Sequence of chain 1.C:
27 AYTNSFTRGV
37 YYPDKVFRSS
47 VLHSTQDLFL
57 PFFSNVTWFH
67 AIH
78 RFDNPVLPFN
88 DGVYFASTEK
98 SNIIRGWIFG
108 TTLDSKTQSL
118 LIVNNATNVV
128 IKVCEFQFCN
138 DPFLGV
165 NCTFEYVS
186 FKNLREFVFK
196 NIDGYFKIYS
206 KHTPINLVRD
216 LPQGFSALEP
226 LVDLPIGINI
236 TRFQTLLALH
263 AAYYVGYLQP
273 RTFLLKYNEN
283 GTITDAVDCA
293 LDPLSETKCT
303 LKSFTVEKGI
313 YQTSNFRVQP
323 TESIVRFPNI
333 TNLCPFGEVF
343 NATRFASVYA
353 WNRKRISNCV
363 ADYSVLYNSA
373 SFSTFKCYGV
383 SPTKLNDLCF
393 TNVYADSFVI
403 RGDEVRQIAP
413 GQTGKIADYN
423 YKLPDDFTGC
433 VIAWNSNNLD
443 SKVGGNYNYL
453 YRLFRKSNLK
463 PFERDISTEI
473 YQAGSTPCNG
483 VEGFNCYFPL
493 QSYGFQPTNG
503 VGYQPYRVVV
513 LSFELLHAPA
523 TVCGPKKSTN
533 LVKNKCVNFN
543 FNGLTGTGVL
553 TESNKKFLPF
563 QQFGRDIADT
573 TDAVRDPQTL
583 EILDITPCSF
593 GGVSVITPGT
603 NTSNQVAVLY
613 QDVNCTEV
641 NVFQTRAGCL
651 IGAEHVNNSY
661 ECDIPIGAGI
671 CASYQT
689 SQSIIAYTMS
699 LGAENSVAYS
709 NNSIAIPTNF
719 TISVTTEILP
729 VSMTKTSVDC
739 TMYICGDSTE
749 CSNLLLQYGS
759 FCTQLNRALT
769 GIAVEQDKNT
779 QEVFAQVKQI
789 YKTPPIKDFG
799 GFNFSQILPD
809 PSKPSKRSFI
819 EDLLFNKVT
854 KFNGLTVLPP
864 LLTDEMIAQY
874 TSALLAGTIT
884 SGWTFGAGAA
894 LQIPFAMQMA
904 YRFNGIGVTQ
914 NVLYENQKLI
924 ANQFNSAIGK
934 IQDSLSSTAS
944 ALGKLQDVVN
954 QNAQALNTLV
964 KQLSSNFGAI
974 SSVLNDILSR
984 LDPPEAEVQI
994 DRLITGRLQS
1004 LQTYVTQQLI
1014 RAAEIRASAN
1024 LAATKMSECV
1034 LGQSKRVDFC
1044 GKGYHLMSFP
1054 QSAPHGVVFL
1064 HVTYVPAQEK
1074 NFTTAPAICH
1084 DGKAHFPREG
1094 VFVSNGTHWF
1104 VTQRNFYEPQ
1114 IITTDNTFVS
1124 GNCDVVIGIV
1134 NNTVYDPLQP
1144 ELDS

Sequence of chain 1.A:
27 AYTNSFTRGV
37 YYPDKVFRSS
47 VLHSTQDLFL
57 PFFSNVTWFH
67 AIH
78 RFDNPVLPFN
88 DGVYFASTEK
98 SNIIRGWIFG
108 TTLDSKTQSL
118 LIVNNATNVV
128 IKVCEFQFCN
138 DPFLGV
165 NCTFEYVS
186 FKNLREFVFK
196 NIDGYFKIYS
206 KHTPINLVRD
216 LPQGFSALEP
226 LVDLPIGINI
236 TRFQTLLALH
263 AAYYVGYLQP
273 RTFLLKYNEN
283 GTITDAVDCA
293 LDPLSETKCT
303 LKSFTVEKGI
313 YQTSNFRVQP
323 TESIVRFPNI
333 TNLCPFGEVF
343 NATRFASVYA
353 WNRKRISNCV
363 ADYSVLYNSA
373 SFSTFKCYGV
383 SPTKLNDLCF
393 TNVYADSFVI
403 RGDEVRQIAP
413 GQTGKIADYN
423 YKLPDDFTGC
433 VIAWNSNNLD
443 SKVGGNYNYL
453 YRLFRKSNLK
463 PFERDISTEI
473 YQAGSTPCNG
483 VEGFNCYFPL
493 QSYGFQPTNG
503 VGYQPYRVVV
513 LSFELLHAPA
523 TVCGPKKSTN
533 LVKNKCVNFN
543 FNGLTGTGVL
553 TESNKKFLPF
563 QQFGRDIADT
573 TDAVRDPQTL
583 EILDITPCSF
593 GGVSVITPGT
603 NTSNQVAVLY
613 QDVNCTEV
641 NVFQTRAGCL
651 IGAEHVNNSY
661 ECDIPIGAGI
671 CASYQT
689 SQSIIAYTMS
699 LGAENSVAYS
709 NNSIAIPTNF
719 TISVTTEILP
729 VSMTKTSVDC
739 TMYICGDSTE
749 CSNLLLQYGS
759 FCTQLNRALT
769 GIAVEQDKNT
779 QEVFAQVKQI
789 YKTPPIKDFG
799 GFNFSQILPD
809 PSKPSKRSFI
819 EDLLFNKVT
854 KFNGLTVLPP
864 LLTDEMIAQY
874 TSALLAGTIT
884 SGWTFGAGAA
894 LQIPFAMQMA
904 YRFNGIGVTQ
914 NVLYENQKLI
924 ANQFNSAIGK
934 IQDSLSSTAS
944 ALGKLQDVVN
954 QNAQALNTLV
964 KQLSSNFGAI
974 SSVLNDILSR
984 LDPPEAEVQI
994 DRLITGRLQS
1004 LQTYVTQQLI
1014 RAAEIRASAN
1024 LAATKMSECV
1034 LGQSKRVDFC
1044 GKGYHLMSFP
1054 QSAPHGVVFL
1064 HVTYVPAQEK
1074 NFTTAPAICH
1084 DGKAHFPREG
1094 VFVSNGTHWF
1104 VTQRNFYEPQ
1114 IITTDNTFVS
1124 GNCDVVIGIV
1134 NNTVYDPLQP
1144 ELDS

Binding-site contacts:
Ligand atom C6 contacts residue ALA706 of chain 1.A at 4.0 Å (hydrophobic).
Ligand atom C1 contacts residue GLN895 of chain 1.C at 4.3 Å.
Ligand atom C4 contacts residue ASN1074 of chain 1.A at 4.2 Å.
Ligand atom C2 contacts residue ASN1074 of chain 1.A at 2.5 Å.
Ligand atom O4 contacts residue ALA706 of chain 1.A at 4.4 Å.
Ligand atom C5 contacts residue ALA706 of chain 1.A at 3.7 Å (hydrophobic).
Ligand atom O7 contacts residue ASN1074 of chain 1.A at 4.4 Å.
Ligand atom O5 contacts residue ASN1074 of chain 1.A at 2.3 Å (h-bond).
Ligand atom C8 contacts residue GLU1072 of chain 1.A at 3.7 Å.
Ligand atom C8 contacts residue LYS1073 of chain 1.A at 4.2 Å.
Ligand atom O6 contacts residue ALA706 of chain 1.A at 4.1 Å.
Ligand atom C1 contacts residue ASN1074 of chain 1.A at 1.4 Å.
Ligand atom C5 contacts residue ASN1074 of chain 1.A at 3.6 Å.
Ligand atom N2 contacts residue ASN1074 of chain 1.A at 3.0 Å (h-bond).
Ligand atom C3 contacts residue ASN1074 of chain 1.A at 3.8 Å.
Ligand atom C7 contacts residue ASN1074 of chain 1.A at 3.9 Å.
Ligand atom C8 contacts residue ASN1074 of chain 1.A at 4.2 Å.

This protein binds this small molecule.
Small molecule (SMILES): CC(=O)N[C@@H]1[C@@H](O)[C@H](O)[C@@H](CO)O[C@H]1O